Sequence of chain 1.FA:
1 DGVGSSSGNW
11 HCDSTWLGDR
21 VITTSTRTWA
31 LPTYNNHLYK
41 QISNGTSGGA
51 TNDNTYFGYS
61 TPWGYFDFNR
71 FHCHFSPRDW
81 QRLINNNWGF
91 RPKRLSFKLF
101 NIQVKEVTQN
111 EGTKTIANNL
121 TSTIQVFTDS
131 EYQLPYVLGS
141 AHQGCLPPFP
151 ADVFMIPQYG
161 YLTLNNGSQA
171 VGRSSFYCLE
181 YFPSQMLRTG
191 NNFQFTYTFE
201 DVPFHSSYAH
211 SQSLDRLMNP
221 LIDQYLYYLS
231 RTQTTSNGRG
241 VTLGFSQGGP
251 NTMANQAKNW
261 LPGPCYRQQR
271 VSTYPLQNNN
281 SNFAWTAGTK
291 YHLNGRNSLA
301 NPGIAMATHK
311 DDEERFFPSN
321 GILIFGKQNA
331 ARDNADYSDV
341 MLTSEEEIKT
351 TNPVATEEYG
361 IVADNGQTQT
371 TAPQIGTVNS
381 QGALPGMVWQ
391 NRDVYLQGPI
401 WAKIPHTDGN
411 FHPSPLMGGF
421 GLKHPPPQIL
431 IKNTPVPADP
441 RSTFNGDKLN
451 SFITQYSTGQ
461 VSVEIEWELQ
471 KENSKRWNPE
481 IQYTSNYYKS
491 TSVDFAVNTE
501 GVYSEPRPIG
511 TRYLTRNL

The small molecule below binds the protein below.
Small molecule (SMILES): Nc1ncnc2c1ncn2[C@H]1C[C@H](O)[C@@H](COP(=O)(O)O)O1

Binding-site contacts:
Ligand atom C2' contacts residue HIS412 of chain 1.FA at 3.1 Å.
Ligand atom N6 contacts residue GLY419 of chain 1.FA at 3.5 Å (h-bond).
Ligand atom N9 contacts residue HIS412 of chain 1.FA at 4.3 Å.
Ligand atom N9 contacts residue PRO413 of chain 1.FA at 4.3 Å.
Ligand atom C2' contacts residue PRO413 of chain 1.FA at 3.8 Å (hydrophobic).
Ligand atom C5 contacts residue PRO203 of chain 1.FA at 3.9 Å (hydrophobic).
Ligand atom N6 contacts residue PHE420 of chain 1.FA at 3.7 Å.
Ligand atom C6 contacts residue PRO203 of chain 1.FA at 4.3 Å (hydrophobic).
Ligand atom C1' contacts residue HIS412 of chain 1.FA at 4.3 Å.
Ligand atom C5 contacts residue SER414 of chain 1.FA at 3.9 Å.
Ligand atom C8 contacts residue SER414 of chain 1.FA at 4.3 Å.
Ligand atom N1 contacts residue PHE420 of chain 1.FA at 4.2 Å.
Ligand atom C6 contacts residue VAL202 of chain 1.FA at 4.2 Å (hydrophobic).
Ligand atom C8 contacts residue HIS412 of chain 1.FA at 3.4 Å.
Ligand atom C3' contacts residue HIS412 of chain 1.FA at 4.0 Å.
Ligand atom N7 contacts residue SER414 of chain 1.FA at 3.6 Å.
Ligand atom N3 contacts residue PRO413 of chain 1.FA at 3.8 Å.
Ligand atom C2 contacts residue VAL202 of chain 1.FA at 4.2 Å (hydrophobic).
Ligand atom C5 contacts residue PRO413 of chain 1.FA at 4.0 Å (hydrophobic).
Ligand atom N7 contacts residue PRO203 of chain 1.FA at 4.0 Å.
Ligand atom C8 contacts residue PRO203 of chain 1.FA at 4.2 Å (hydrophobic).
Ligand atom C6 contacts residue SER414 of chain 1.FA at 4.0 Å.
Ligand atom N1 contacts residue VAL202 of chain 1.FA at 3.7 Å.
Ligand atom C6 contacts residue GLY421 of chain 1.FA at 3.6 Å.
Ligand atom N1 contacts residue GLY421 of chain 1.FA at 3.1 Å (h-bond).
Ligand atom C2 contacts residue ILE404 of chain 1.FA at 4.4 Å (hydrophobic).
Ligand atom N7 contacts residue HIS412 of chain 1.FA at 4.1 Å.
Ligand atom N6 contacts residue GLY421 of chain 1.FA at 3.3 Å (h-bond).
Ligand atom C4 contacts residue PRO413 of chain 1.FA at 4.0 Å (hydrophobic).
Ligand atom N7 contacts residue ASN391 of chain 1.FA at 3.9 Å.
Ligand atom N6 contacts residue SER414 of chain 1.FA at 3.7 Å.
Ligand atom C2 contacts residue GLY421 of chain 1.FA at 3.4 Å.
Ligand atom N9 contacts residue PRO203 of chain 1.FA at 4.4 Å.
Ligand atom N1 contacts residue PRO413 of chain 1.FA at 3.5 Å (h-bond).
Ligand atom C4 contacts residue PRO203 of chain 1.FA at 4.2 Å (hydrophobic).
Ligand atom C6 contacts residue PRO413 of chain 1.FA at 3.8 Å (hydrophobic).
Ligand atom C1' contacts residue PRO413 of chain 1.FA at 3.9 Å (hydrophobic).
Ligand atom C2 contacts residue PRO413 of chain 1.FA at 3.5 Å (hydrophobic).
Ligand atom N6 contacts residue PRO415 of chain 1.FA at 4.2 Å.
Ligand atom O3' contacts residue PRO413 of chain 1.FA at 4.2 Å.